This protein binds this small molecule.
Small molecule (SMILES): CC(=O)N[C@H]1[C@H](O[C@H]2[C@H](O)[C@@H](NC(C)=O)CO[C@@H]2CO)O[C@H](CO)[C@@H](O)[C@@H]1O

Sequence of chain 1.D:
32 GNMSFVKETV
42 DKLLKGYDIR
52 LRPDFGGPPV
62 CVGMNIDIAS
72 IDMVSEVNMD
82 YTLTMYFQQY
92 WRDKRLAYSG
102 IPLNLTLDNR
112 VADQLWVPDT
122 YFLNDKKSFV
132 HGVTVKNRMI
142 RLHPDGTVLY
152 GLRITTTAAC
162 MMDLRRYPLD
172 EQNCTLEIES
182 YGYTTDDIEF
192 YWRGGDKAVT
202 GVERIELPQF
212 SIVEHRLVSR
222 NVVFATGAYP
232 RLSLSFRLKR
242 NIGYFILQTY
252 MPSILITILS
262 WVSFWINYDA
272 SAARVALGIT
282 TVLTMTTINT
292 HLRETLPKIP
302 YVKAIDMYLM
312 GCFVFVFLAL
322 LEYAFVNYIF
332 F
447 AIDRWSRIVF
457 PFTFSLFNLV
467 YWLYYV

Binding-site contacts:
Ligand atom N2 contacts residue ASN105 of chain 1.D at 2.9 Å (h-bond).
Ligand atom C8 contacts residue LEU104 of chain 1.D at 4.1 Å (hydrophobic).
Ligand atom C4 contacts residue ASN105 of chain 1.D at 4.2 Å.
Ligand atom C2 contacts residue ASN105 of chain 1.D at 2.5 Å.
Ligand atom O7 contacts residue ASN105 of chain 1.D at 3.5 Å (h-bond).
Ligand atom C8 contacts residue PRO103 of chain 1.D at 3.7 Å (hydrophobic).
Ligand atom C1 contacts residue HIS144 of chain 1.D at 3.9 Å.
Ligand atom C5 contacts residue HIS144 of chain 1.D at 4.1 Å.
Ligand atom O5 contacts residue HIS144 of chain 1.D at 3.5 Å.
Ligand atom C7 contacts residue ASN105 of chain 1.D at 3.4 Å.
Ligand atom C3 contacts residue ASN105 of chain 1.D at 3.8 Å.
Ligand atom C5 contacts residue ASN105 of chain 1.D at 3.6 Å.
Ligand atom C6 contacts residue HIS144 of chain 1.D at 4.2 Å.
Ligand atom C8 contacts residue ASN105 of chain 1.D at 4.2 Å.
Ligand atom O5 contacts residue ASN105 of chain 1.D at 2.4 Å (h-bond).
Ligand atom C1 contacts residue ASN105 of chain 1.D at 1.4 Å.